Binding-site contacts:
Ligand atom C6 contacts residue TRP144 of chain 1.B at 3.5 Å (hydrophobic).
Ligand atom O4 contacts residue TRP144 of chain 1.B at 3.0 Å.
Ligand atom N1 contacts residue PHE113 of chain 1.B at 4.2 Å.
Ligand atom C5 contacts residue TRP144 of chain 1.B at 3.2 Å (hydrophobic).
Ligand atom C9 contacts residue ASP224 of chain 1.B at 3.6 Å.
Ligand atom C2 contacts residue MET158 of chain 1.B at 4.5 Å (hydrophobic).
Ligand atom C8 contacts residue PHE113 of chain 1.B at 3.5 Å (hydrophobic).
Ligand atom C8 contacts residue ASP224 of chain 1.B at 4.0 Å.
Ligand atom C9 contacts residue PHE113 of chain 1.B at 3.5 Å (hydrophobic).
Ligand atom O7 contacts residue SER161 of chain 1.B at 2.7 Å (h-bond).
Ligand atom O7 contacts residue TRP144 of chain 1.B at 3.7 Å.
Ligand atom C3 contacts residue SER161 of chain 1.B at 4.0 Å.
Ligand atom C5 contacts residue MET158 of chain 1.B at 4.4 Å (hydrophobic).
Ligand atom O4 contacts residue SER161 of chain 1.B at 3.7 Å.
Ligand atom C10 contacts residue TRP144 of chain 1.B at 3.7 Å (hydrophobic).
Ligand atom C3 contacts residue TRP144 of chain 1.B at 4.0 Å (hydrophobic).
Ligand atom C9 contacts residue SER206 of chain 1.B at 4.5 Å.
Ligand atom C8 contacts residue MET158 of chain 1.B at 4.1 Å (hydrophobic).
Ligand atom C6 contacts residue SER161 of chain 1.B at 3.9 Å.
Ligand atom N1 contacts residue ASP224 of chain 1.B at 4.0 Å.
Ligand atom C5 contacts residue SER161 of chain 1.B at 3.1 Å.
Ligand atom C10 contacts residue ASP224 of chain 1.B at 3.5 Å.
Ligand atom O4 contacts residue MET158 of chain 1.B at 4.1 Å.
Ligand atom C3 contacts residue PHE177 of chain 1.B at 4.5 Å (hydrophobic).
Ligand atom C2 contacts residue PHE177 of chain 1.B at 3.7 Å (hydrophobic).
Ligand atom C9 contacts residue PHE177 of chain 1.B at 4.3 Å (hydrophobic).
Ligand atom N1 contacts residue TRP144 of chain 1.B at 4.3 Å.
Ligand atom C8 contacts residue ASP111 of chain 1.B at 4.4 Å.
Ligand atom O7 contacts residue MET158 of chain 1.B at 3.6 Å.
Ligand atom C8 contacts residue TRP144 of chain 1.B at 3.4 Å (hydrophobic).

Sequence of chain 1.B:
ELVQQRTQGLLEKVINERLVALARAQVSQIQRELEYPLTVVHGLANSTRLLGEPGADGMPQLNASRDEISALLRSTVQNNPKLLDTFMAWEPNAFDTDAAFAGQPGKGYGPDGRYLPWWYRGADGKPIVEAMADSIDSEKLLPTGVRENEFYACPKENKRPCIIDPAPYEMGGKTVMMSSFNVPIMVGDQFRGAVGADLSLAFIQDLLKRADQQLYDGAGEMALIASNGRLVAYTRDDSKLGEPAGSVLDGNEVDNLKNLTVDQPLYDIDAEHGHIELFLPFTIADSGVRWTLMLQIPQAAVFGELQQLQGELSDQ

A small-molecule ligand and the protein it binds are described below.
Small molecule (SMILES): CC(=O)OCC[N+](C)(C)C